The small molecule below binds the protein below.
Small molecule (SMILES): N[C@@H](Cc1c[nH]c2ccccc12)C(=O)O

Sequence of chain 1.E:
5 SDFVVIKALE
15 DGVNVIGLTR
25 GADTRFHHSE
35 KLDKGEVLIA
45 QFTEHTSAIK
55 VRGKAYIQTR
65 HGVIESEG

Binding-site contacts:
Ligand atom CD1 contacts residue GLN45 of chain 1.F at 3.5 Å.
Ligand atom NE1 contacts residue GLN45 of chain 1.F at 2.8 Å (h-bond).
Ligand atom CD1 contacts residue THR47 of chain 1.F at 3.8 Å.
Ligand atom CZ3 contacts residue GLY21 of chain 1.F at 3.5 Å.
Ligand atom CH2 contacts residue ILE20 of chain 1.F at 4.0 Å (hydrophobic).
Ligand atom C contacts residue THR47 of chain 1.F at 3.4 Å.
Ligand atom OXT contacts residue THR47 of chain 1.F at 2.6 Å (h-bond).
Ligand atom O contacts residue THR47 of chain 1.F at 3.5 Å (h-bond).
Ligand atom OXT contacts residue HIS49 of chain 1.F at 3.9 Å.
Ligand atom CE2 contacts residue GLN45 of chain 1.F at 3.9 Å.
Ligand atom O contacts residue GLY25 of chain 1.E at 3.0 Å (h-bond).
Ligand atom CE3 contacts residue HIS32 of chain 1.F at 3.9 Å.
Ligand atom N contacts residue THR23 of chain 1.E at 2.9 Å (h-bond).
Ligand atom CZ2 contacts residue ALA44 of chain 1.F at 4.0 Å (hydrophobic).
Ligand atom CH2 contacts residue GLY21 of chain 1.F at 3.5 Å.
Ligand atom N contacts residue ASP27 of chain 1.E at 3.0 Å (salt-bridge).
Ligand atom N contacts residue ARG24 of chain 1.E at 4.0 Å.
Ligand atom N contacts residue THR28 of chain 1.E at 2.8 Å (h-bond).
Ligand atom CB contacts residue THR28 of chain 1.E at 3.5 Å.
Ligand atom CD1 contacts residue SER51 of chain 1.E at 3.6 Å.
Ligand atom O contacts residue ARG24 of chain 1.E at 3.6 Å.
Ligand atom CZ2 contacts residue THR50 of chain 1.F at 3.8 Å.
Ligand atom CB contacts residue SER51 of chain 1.E at 3.5 Å.
Ligand atom CB contacts residue THR23 of chain 1.E at 3.8 Å.
Ligand atom CD2 contacts residue THR50 of chain 1.F at 4.0 Å.
Ligand atom C contacts residue GLY25 of chain 1.E at 3.3 Å.
Ligand atom NE1 contacts residue ALA44 of chain 1.F at 3.8 Å.
Ligand atom O contacts residue SER51 of chain 1.E at 3.0 Å (h-bond).
Ligand atom CA contacts residue THR28 of chain 1.E at 3.2 Å.
Ligand atom CG contacts residue SER51 of chain 1.E at 3.9 Å.
Ligand atom CE2 contacts residue THR50 of chain 1.F at 4.0 Å.
Ligand atom CA contacts residue GLY25 of chain 1.E at 3.4 Å.
Ligand atom OXT contacts residue GLY25 of chain 1.E at 3.9 Å.
Ligand atom CA contacts residue SER51 of chain 1.E at 4.0 Å.
Ligand atom OXT contacts residue THR50 of chain 1.F at 2.8 Å (h-bond).
Ligand atom CZ2 contacts residue ILE53 of chain 1.F at 3.9 Å (hydrophobic).
Ligand atom CA contacts residue THR23 of chain 1.E at 3.8 Å.
Ligand atom N contacts residue GLY25 of chain 1.E at 2.7 Å (h-bond).
Ligand atom C contacts residue THR50 of chain 1.F at 3.9 Å.
Ligand atom C contacts residue SER51 of chain 1.E at 3.7 Å.

Sequence of chain 1.F:
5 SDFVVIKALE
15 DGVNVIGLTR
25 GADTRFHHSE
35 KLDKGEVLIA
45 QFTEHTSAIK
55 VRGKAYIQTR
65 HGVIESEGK